This small molecule binds to this protein.
Small molecule (SMILES): CC(=O)N[C@@H]1[C@@H](O)[C@H](O)[C@@H](CO)O[C@H]1O

Binding-site contacts:
Ligand atom O7 contacts residue ASN20 of chain 1.C at 3.7 Å.
Ligand atom C3 contacts residue ASN20 of chain 1.C at 3.8 Å.
Ligand atom C2 contacts residue ASN20 of chain 1.C at 2.5 Å.
Ligand atom C7 contacts residue SER22 of chain 1.C at 4.5 Å.
Ligand atom C5 contacts residue ALA19 of chain 1.C at 4.2 Å (hydrophobic).
Ligand atom N2 contacts residue SER22 of chain 1.C at 4.2 Å.
Ligand atom O5 contacts residue TRP23 of chain 1.C at 3.8 Å.
Ligand atom N2 contacts residue ASN20 of chain 1.C at 3.1 Å (h-bond).
Ligand atom C1 contacts residue TRP23 of chain 1.C at 3.8 Å (hydrophobic).
Ligand atom C7 contacts residue ASN20 of chain 1.C at 3.6 Å.
Ligand atom C5 contacts residue ASN20 of chain 1.C at 3.6 Å.
Ligand atom C4 contacts residue ASN20 of chain 1.C at 4.2 Å.
Ligand atom C6 contacts residue ALA19 of chain 1.C at 3.9 Å (hydrophobic).
Ligand atom O6 contacts residue ALA19 of chain 1.C at 3.9 Å.
Ligand atom C1 contacts residue ALA19 of chain 1.C at 4.3 Å (hydrophobic).
Ligand atom O5 contacts residue ASN20 of chain 1.C at 2.3 Å (h-bond).
Ligand atom C1 contacts residue ASN20 of chain 1.C at 1.4 Å.
Ligand atom C6 contacts residue TRP23 of chain 1.C at 3.9 Å (hydrophobic).
Ligand atom C5 contacts residue TRP23 of chain 1.C at 3.8 Å (hydrophobic).
Ligand atom C8 contacts residue SER22 of chain 1.C at 4.1 Å.
Ligand atom O5 contacts residue ALA19 of chain 1.C at 3.5 Å.

Sequence of chain 1.C:
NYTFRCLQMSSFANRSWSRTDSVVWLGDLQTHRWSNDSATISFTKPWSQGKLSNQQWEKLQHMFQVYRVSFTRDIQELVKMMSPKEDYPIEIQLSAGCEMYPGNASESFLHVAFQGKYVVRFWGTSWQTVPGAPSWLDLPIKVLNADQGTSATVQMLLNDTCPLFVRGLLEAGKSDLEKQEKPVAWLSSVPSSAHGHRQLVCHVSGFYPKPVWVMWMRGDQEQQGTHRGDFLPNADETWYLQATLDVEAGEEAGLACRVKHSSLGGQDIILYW